Binding-site contacts:
Ligand atom C contacts residue ASP77 of chain 1.B at 3.5 Å.
Ligand atom CG contacts residue TYR88 of chain 1.A at 4.3 Å (hydrophobic).
Ligand atom C contacts residue GLU57 of chain 1.B at 3.2 Å.
Ligand atom C contacts residue TYR88 of chain 1.A at 3.6 Å (hydrophobic).
Ligand atom CB contacts residue GLU57 of chain 1.B at 3.9 Å.
Ligand atom N contacts residue SER79 of chain 1.B at 4.4 Å.
Ligand atom CA contacts residue ASP77 of chain 1.B at 3.5 Å.
Ligand atom SD contacts residue TYR88 of chain 1.A at 4.0 Å.
Ligand atom SD contacts residue LEU3 of chain 1.A at 2.4 Å (h-bond).
Ligand atom CE contacts residue LEU3 of chain 1.A at 3.2 Å (hydrophobic).
Ligand atom OXT contacts residue SER79 of chain 1.B at 3.0 Å (h-bond).
Ligand atom CB contacts residue TYR88 of chain 1.A at 3.2 Å (hydrophobic).
Ligand atom CB contacts residue ASP77 of chain 1.B at 3.8 Å.
Ligand atom OXT contacts residue PRO80 of chain 1.B at 3.5 Å.
Ligand atom CE contacts residue GLU122 of chain 1.B at 3.9 Å.
Ligand atom O contacts residue SER79 of chain 1.B at 2.2 Å (h-bond).
Ligand atom CA contacts residue TYR88 of chain 1.A at 4.2 Å (hydrophobic).
Ligand atom C contacts residue ILE78 of chain 1.B at 3.2 Å (hydrophobic).
Ligand atom OXT contacts residue ILE78 of chain 1.B at 4.1 Å.
Ligand atom OXT contacts residue PRO80 of chain 1.A at 3.5 Å (h-bond).
Ligand atom CA contacts residue GLU57 of chain 1.B at 3.1 Å.
Ligand atom CA contacts residue SER79 of chain 1.B at 4.2 Å.
Ligand atom CB contacts residue LEU3 of chain 1.A at 3.1 Å (hydrophobic).
Ligand atom CG contacts residue GLU57 of chain 1.B at 4.3 Å.
Ligand atom O contacts residue ASP77 of chain 1.B at 2.5 Å (salt-bridge).
Ligand atom OXT contacts residue MET81 of chain 1.A at 4.0 Å.
Ligand atom CA contacts residue ILE78 of chain 1.B at 3.2 Å (hydrophobic).
Ligand atom O contacts residue ILE78 of chain 1.B at 3.1 Å (h-bond).
Ligand atom CG contacts residue LEU3 of chain 1.A at 2.4 Å (hydrophobic).
Ligand atom N contacts residue ILE78 of chain 1.B at 2.3 Å (h-bond).
Ligand atom N contacts residue GLU57 of chain 1.B at 3.9 Å.
Ligand atom N contacts residue LEU3 of chain 1.A at 4.4 Å.
Ligand atom OXT contacts residue GLU57 of chain 1.B at 2.7 Å (salt-bridge).
Ligand atom CA contacts residue LEU3 of chain 1.A at 4.4 Å (hydrophobic).
Ligand atom OXT contacts residue TYR88 of chain 1.A at 3.6 Å.
Ligand atom C contacts residue SER79 of chain 1.B at 2.9 Å.
Ligand atom N contacts residue ASP77 of chain 1.B at 2.9 Å (salt-bridge).
Ligand atom O contacts residue GLU57 of chain 1.B at 4.4 Å.
Ligand atom C contacts residue PRO80 of chain 1.B at 4.2 Å (hydrophobic).
Ligand atom O contacts residue TYR88 of chain 1.A at 3.5 Å.

Sequence of chain 1.A:
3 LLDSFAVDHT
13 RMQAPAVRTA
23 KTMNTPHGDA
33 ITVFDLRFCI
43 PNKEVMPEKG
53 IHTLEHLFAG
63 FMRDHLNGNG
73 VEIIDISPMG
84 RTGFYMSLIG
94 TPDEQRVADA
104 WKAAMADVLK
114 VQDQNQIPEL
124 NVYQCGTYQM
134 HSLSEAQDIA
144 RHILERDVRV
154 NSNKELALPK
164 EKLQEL

A small-molecule ligand and the protein it binds are described below.
Small molecule (SMILES): CSCC[C@H](N)C(=O)O

Sequence of chain 1.B:
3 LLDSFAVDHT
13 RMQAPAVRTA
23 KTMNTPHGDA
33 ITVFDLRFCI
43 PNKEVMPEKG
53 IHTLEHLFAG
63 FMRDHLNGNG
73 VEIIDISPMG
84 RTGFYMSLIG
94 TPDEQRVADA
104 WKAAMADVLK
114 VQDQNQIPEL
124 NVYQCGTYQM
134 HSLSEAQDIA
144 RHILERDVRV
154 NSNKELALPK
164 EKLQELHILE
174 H